Sequence of chain 1.A:
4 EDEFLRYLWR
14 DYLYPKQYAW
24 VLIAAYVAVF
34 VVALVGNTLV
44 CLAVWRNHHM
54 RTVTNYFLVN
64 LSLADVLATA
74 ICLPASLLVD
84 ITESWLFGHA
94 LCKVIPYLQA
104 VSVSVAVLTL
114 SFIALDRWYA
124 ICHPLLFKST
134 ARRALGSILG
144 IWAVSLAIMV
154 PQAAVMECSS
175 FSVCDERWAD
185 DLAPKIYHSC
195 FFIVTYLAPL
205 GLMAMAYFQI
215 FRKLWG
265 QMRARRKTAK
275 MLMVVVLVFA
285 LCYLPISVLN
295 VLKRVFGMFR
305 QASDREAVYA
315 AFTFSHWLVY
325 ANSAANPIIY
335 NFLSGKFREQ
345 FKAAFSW

Binding-site contacts:
Ligand atom C1 contacts residue GLN155 of chain 1.A at 3.0 Å.
Ligand atom F2 contacts residue GLN102 of chain 1.A at 3.9 Å.
Ligand atom C17 contacts residue ILE290 of chain 1.A at 3.9 Å (hydrophobic).
Ligand atom C17 contacts residue ASN294 of chain 1.A at 3.9 Å.
Ligand atom C13 contacts residue ILE290 of chain 1.A at 3.8 Å (hydrophobic).
Ligand atom O1 contacts residue HIS320 of chain 1.A at 3.9 Å.
Ligand atom O3 contacts residue PRO99 of chain 1.A at 3.0 Å (h-bond).
Ligand atom C19 contacts residue CYS75 of chain 1.A at 3.7 Å (hydrophobic).
Ligand atom O3 contacts residue ALA103 of chain 1.A at 3.5 Å (h-bond).
Ligand atom C18 contacts residue SER291 of chain 1.A at 3.9 Å.
Ligand atom O2 contacts residue PRO99 of chain 1.A at 3.4 Å.
Ligand atom C19 contacts residue ILE98 of chain 1.A at 3.5 Å (hydrophobic).
Ligand atom F3 contacts residue ILE290 of chain 1.A at 3.6 Å.
Ligand atom O5 contacts residue SER79 of chain 1.A at 3.6 Å.
Ligand atom O2 contacts residue GLN155 of chain 1.A at 3.3 Å (h-bond).
Ligand atom C12 contacts residue ILE290 of chain 1.A at 3.8 Å (hydrophobic).
Ligand atom O4 contacts residue TRP88 of chain 1.A at 3.4 Å.
Ligand atom C16 contacts residue ILE290 of chain 1.A at 3.6 Å (hydrophobic).
Ligand atom S1 contacts residue PRO99 of chain 1.A at 3.8 Å.
Ligand atom C2 contacts residue GLN155 of chain 1.A at 3.2 Å.
Ligand atom C12 contacts residue ASN294 of chain 1.A at 3.4 Å.
Ligand atom F1 contacts residue SER291 of chain 1.A at 3.5 Å.
Ligand atom O4 contacts residue ILE98 of chain 1.A at 3.4 Å.
Ligand atom O3 contacts residue GLN102 of chain 1.A at 3.5 Å.
Ligand atom C3 contacts residue PHE195 of chain 1.A at 3.5 Å (hydrophobic).
Ligand atom C7 contacts residue PRO99 of chain 1.A at 3.9 Å (hydrophobic).
Ligand atom C2 contacts residue PHE195 of chain 1.A at 3.4 Å (hydrophobic).
Ligand atom F3 contacts residue ASN294 of chain 1.A at 2.8 Å.
Ligand atom N1 contacts residue ASN294 of chain 1.A at 3.8 Å.
Ligand atom C14 contacts residue ILE290 of chain 1.A at 3.9 Å (hydrophobic).
Ligand atom C1 contacts residue PHE195 of chain 1.A at 4.0 Å (hydrophobic).
Ligand atom C13 contacts residue SER291 of chain 1.A at 4.0 Å.
Ligand atom F1 contacts residue VAL106 of chain 1.A at 4.0 Å.
Ligand atom F1 contacts residue TYR287 of chain 1.A at 3.8 Å.
Ligand atom C2 contacts residue HIS192 of chain 1.A at 4.0 Å.
Ligand atom C3 contacts residue HIS192 of chain 1.A at 3.9 Å.
Ligand atom C18 contacts residue ILE290 of chain 1.A at 4.0 Å (hydrophobic).
Ligand atom C15 contacts residue ILE290 of chain 1.A at 4.0 Å (hydrophobic).
Ligand atom C19 contacts residue GLN102 of chain 1.A at 3.7 Å.
Ligand atom O4 contacts residue PRO99 of chain 1.A at 4.0 Å.

The protein below binds the small molecule below.
Small molecule (SMILES): CS(=O)(=O)c1cncc(N2C(=O)N(Cc3c(F)cc(F)cc3F)c3ncccc3S2(=O)=O)c1